A small-molecule ligand and the protein it binds are described below.
Small molecule (SMILES): C[C@@H]1CN(C(=O)c2nc(Nc3cc(C4CC4)[nH]n3)c3cc(Cl)ccc3n2)CCN1

Sequence of chain 1.A:
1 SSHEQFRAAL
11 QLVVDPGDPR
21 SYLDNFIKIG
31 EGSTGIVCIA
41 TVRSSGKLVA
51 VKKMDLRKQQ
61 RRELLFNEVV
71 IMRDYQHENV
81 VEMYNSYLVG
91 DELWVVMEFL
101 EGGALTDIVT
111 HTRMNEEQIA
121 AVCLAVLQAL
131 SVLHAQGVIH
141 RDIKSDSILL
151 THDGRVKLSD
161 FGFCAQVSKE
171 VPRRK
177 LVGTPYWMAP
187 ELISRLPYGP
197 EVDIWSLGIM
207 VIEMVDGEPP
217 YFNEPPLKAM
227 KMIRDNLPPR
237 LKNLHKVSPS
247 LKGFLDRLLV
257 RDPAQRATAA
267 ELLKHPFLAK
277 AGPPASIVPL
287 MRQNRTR

Binding-site contacts:
Ligand atom CAY contacts residue ASP146 of chain 1.A at 3.3 Å.
Ligand atom CAW contacts residue ASP146 of chain 1.A at 3.3 Å.
Ligand atom C4 contacts residue LEU149 of chain 1.A at 3.8 Å (hydrophobic).
Ligand atom OAZ contacts residue VAL37 of chain 1.A at 3.5 Å.
Ligand atom CAW contacts residue ASP160 of chain 1.A at 3.5 Å.
Ligand atom C4 contacts residue ILE29 of chain 1.A at 3.7 Å (hydrophobic).
Ligand atom NAV contacts residue ASP146 of chain 1.A at 3.1 Å (salt-bridge).
Ligand atom NAP contacts residue GLU98 of chain 1.A at 3.3 Å (salt-bridge).
Ligand atom CAA contacts residue LEU100 of chain 1.A at 3.2 Å (hydrophobic).
Ligand atom C5 contacts residue ILE29 of chain 1.A at 3.6 Å (hydrophobic).
Ligand atom CAX contacts residue LEU149 of chain 1.A at 3.8 Å (hydrophobic).
Ligand atom CL contacts residue GLY103 of chain 1.A at 3.5 Å.
Ligand atom NAO contacts residue ALA50 of chain 1.A at 3.5 Å.
Ligand atom CAA contacts residue GLY103 of chain 1.A at 3.6 Å.
Ligand atom NAK contacts residue LEU149 of chain 1.A at 3.7 Å.
Ligand atom CL contacts residue GLU101 of chain 1.A at 3.0 Å.
Ligand atom CAU contacts residue ASP160 of chain 1.A at 3.4 Å.
Ligand atom NAO contacts residue GLU98 of chain 1.A at 2.6 Å (salt-bridge).
Ligand atom CAT contacts residue ASP146 of chain 1.A at 3.7 Å.
Ligand atom CAQ contacts residue MET97 of chain 1.A at 3.6 Å (hydrophobic).
Ligand atom CAT contacts residue GLU31 of chain 1.A at 3.7 Å.
Ligand atom NAO contacts residue LEU100 of chain 1.A at 3.7 Å.
Ligand atom CAB contacts residue GLY103 of chain 1.A at 3.4 Å.
Ligand atom C6 contacts residue ILE29 of chain 1.A at 3.7 Å (hydrophobic).
Ligand atom CBB contacts residue SER159 of chain 1.A at 3.4 Å.
Ligand atom CBC contacts residue LYS52 of chain 1.A at 3.7 Å.
Ligand atom NAP contacts residue PHE99 of chain 1.A at 3.4 Å.
Ligand atom NAV contacts residue ASP160 of chain 1.A at 2.6 Å (salt-bridge).
Ligand atom CBC contacts residue ALA50 of chain 1.A at 3.7 Å (hydrophobic).
Ligand atom NAP contacts residue LEU100 of chain 1.A at 2.8 Å (h-bond).
Ligand atom CAY contacts residue ASP160 of chain 1.A at 3.5 Å.
Ligand atom CAN contacts residue ALA50 of chain 1.A at 3.7 Å (hydrophobic).
Ligand atom CAU contacts residue ASP146 of chain 1.A at 3.6 Å.
Ligand atom CAM contacts residue LEU149 of chain 1.A at 3.6 Å (hydrophobic).
Ligand atom NAK contacts residue LEU100 of chain 1.A at 3.1 Å (h-bond).
Ligand atom OAZ contacts residue GLY30 of chain 1.A at 3.1 Å.
Ligand atom CAN contacts residue LEU149 of chain 1.A at 3.7 Å (hydrophobic).
Ligand atom CAY contacts residue GLU31 of chain 1.A at 3.7 Å.
Ligand atom CBC contacts residue MET97 of chain 1.A at 3.6 Å (hydrophobic).
Ligand atom CAY contacts residue GLY32 of chain 1.A at 3.7 Å.